Binding-site contacts:
Ligand atom C4 contacts residue ASN235 of chain 1.C at 4.3 Å.
Ligand atom C7 contacts residue ASN235 of chain 1.C at 3.5 Å.
Ligand atom O7 contacts residue ASN235 of chain 1.C at 3.8 Å.
Ligand atom C6 contacts residue ASN235 of chain 1.C at 4.4 Å.
Ligand atom C1 contacts residue ASN235 of chain 1.C at 1.5 Å.
Ligand atom C3 contacts residue ASN235 of chain 1.C at 4.0 Å.
Ligand atom C8 contacts residue ASN235 of chain 1.C at 4.0 Å.
Ligand atom C2 contacts residue ASN235 of chain 1.C at 2.9 Å.
Ligand atom C5 contacts residue ASN235 of chain 1.C at 3.4 Å.
Ligand atom N2 contacts residue ASN235 of chain 1.C at 3.4 Å (h-bond).
Ligand atom O5 contacts residue ASN235 of chain 1.C at 2.3 Å (h-bond).

Sequence of chain 1.C:
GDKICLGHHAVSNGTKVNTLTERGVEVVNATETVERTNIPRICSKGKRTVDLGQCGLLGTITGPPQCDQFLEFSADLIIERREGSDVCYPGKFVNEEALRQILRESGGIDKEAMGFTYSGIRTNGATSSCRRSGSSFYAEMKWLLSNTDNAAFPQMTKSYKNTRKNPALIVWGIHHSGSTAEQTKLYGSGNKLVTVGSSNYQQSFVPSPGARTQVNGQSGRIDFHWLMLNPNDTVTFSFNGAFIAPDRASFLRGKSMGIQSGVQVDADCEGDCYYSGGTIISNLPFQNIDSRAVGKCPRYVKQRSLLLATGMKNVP

This small molecule binds to this protein.
Small molecule (SMILES): CC(=O)N[C@@H]1[C@@H](O)[C@H](O)[C@@H](CO)O[C@H]1O